Sequence of chain 1.A:
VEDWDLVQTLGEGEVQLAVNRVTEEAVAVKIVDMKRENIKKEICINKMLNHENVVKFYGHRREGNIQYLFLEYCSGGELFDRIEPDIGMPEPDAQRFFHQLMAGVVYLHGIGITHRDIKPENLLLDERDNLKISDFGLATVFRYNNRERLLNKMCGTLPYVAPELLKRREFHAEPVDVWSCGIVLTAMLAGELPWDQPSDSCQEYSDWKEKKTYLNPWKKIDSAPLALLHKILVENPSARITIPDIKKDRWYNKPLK

Binding-site contacts:
Ligand atom N2 contacts residue CYS87 of chain 1.A at 3.9 Å.
Ligand atom C8 contacts residue VAL23 of chain 1.A at 3.7 Å (hydrophobic).
Ligand atom O1 contacts residue TYR86 of chain 1.A at 3.4 Å.
Ligand atom N5 contacts residue ASN135 of chain 1.A at 3.0 Å (h-bond).
Ligand atom N2 contacts residue LEU137 of chain 1.A at 3.9 Å.
Ligand atom C8 contacts residue LEU137 of chain 1.A at 3.8 Å (hydrophobic).
Ligand atom N3 contacts residue LYS38 of chain 1.A at 3.1 Å (salt-bridge).
Ligand atom C9 contacts residue SER147 of chain 1.A at 3.9 Å.
Ligand atom C1 contacts residue LEU15 of chain 1.A at 3.7 Å (hydrophobic).
Ligand atom N3 contacts residue SER147 of chain 1.A at 3.5 Å (h-bond).
Ligand atom C7 contacts residue ALA36 of chain 1.A at 3.9 Å (hydrophobic).
Ligand atom C5 contacts residue LEU137 of chain 1.A at 3.8 Å (hydrophobic).
Ligand atom O1 contacts residue ALA36 of chain 1.A at 3.8 Å.
Ligand atom C11 contacts residue SER147 of chain 1.A at 3.2 Å.
Ligand atom C2 contacts residue VAL23 of chain 1.A at 3.9 Å (hydrophobic).
Ligand atom C3 contacts residue LEU137 of chain 1.A at 3.6 Å (hydrophobic).
Ligand atom C6 contacts residue VAL68 of chain 1.A at 3.7 Å (hydrophobic).
Ligand atom O1 contacts residue CYS87 of chain 1.A at 2.7 Å (h-bond).
Ligand atom C5 contacts residue CYS87 of chain 1.A at 3.6 Å (hydrophobic).
Ligand atom O2 contacts residue LEU84 of chain 1.A at 3.6 Å.
Ligand atom C3 contacts residue VAL23 of chain 1.A at 3.6 Å (hydrophobic).
Ligand atom C7 contacts residue VAL23 of chain 1.A at 3.8 Å (hydrophobic).
Ligand atom N5 contacts residue ASP148 of chain 1.A at 3.5 Å.
Ligand atom C4 contacts residue VAL23 of chain 1.A at 3.9 Å (hydrophobic).
Ligand atom N3 contacts residue ASP148 of chain 1.A at 3.3 Å.
Ligand atom N4 contacts residue SER147 of chain 1.A at 3.5 Å (h-bond).
Ligand atom C10 contacts residue LYS38 of chain 1.A at 3.5 Å.
Ligand atom N2 contacts residue ALA36 of chain 1.A at 3.5 Å.
Ligand atom N5 contacts residue SER147 of chain 1.A at 3.4 Å (h-bond).
Ligand atom C4 contacts residue LEU137 of chain 1.A at 3.6 Å (hydrophobic).
Ligand atom C9 contacts residue VAL23 of chain 1.A at 3.9 Å (hydrophobic).
Ligand atom N2 contacts residue GLU85 of chain 1.A at 2.6 Å (salt-bridge).
Ligand atom C11 contacts residue ASP148 of chain 1.A at 3.7 Å.
Ligand atom C5 contacts residue GLU85 of chain 1.A at 3.7 Å.
Ligand atom O1 contacts residue GLU85 of chain 1.A at 3.8 Å.
Ligand atom C6 contacts residue GLU85 of chain 1.A at 3.3 Å.
Ligand atom C6 contacts residue LEU137 of chain 1.A at 3.8 Å (hydrophobic).
Ligand atom C5 contacts residue ALA36 of chain 1.A at 3.6 Å (hydrophobic).
Ligand atom N1 contacts residue LEU15 of chain 1.A at 3.9 Å.
Ligand atom O2 contacts residue LYS38 of chain 1.A at 3.2 Å (salt-bridge).

This protein binds this small molecule.
Small molecule (SMILES): NC1=N/C(=C2/CCNC(=O)c3[nH]ccc32)C(=O)N1